Sequence of chain 1.I:
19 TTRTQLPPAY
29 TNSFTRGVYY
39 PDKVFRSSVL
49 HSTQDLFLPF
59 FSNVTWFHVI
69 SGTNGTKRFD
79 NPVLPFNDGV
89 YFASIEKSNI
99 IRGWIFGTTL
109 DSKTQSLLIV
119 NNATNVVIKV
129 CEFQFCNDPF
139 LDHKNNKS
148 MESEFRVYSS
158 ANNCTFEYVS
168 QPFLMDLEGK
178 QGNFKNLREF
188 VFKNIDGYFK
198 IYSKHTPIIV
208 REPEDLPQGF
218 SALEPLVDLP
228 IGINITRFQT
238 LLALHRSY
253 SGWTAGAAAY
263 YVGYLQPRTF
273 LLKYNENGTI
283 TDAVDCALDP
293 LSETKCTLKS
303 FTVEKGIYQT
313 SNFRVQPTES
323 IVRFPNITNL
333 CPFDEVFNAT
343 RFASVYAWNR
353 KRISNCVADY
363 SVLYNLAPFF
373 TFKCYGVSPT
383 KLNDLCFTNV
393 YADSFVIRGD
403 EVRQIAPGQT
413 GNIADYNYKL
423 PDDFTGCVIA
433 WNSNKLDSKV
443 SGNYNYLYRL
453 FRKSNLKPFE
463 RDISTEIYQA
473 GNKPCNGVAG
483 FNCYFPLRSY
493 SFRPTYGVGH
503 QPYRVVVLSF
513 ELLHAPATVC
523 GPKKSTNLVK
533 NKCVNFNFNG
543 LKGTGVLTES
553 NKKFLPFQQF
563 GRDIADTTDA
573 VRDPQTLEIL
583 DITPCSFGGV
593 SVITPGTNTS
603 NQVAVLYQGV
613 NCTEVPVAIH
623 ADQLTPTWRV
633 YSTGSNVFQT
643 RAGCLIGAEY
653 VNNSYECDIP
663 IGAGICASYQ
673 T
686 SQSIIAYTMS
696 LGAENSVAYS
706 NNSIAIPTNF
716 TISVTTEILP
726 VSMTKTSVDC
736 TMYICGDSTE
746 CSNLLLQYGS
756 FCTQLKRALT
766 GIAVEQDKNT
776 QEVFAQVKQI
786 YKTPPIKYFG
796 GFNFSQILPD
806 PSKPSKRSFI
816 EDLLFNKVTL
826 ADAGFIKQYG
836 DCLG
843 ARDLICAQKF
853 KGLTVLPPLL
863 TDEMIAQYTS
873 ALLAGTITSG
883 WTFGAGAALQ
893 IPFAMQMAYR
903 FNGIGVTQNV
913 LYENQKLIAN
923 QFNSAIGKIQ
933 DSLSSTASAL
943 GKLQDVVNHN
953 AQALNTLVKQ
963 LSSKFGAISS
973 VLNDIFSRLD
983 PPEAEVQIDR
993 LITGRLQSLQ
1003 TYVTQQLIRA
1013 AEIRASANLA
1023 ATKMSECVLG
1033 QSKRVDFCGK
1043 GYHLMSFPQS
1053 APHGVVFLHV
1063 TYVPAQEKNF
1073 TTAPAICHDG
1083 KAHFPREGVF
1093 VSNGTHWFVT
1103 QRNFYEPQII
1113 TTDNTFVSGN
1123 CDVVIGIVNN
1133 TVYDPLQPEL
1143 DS

The small molecule below binds the protein below.
Small molecule (SMILES): CC(=O)N[C@@H]1[C@@H](O)[C@H](O)[C@@H](CO)O[C@H]1O

Binding-site contacts:
Ligand atom C3 contacts residue ASN1071 of chain 1.I at 3.8 Å.
Ligand atom C8 contacts residue GLU1069 of chain 1.I at 3.7 Å.
Ligand atom O5 contacts residue ASN1071 of chain 1.I at 2.4 Å (h-bond).
Ligand atom C7 contacts residue ASN1071 of chain 1.I at 3.3 Å.
Ligand atom N2 contacts residue ASN1071 of chain 1.I at 2.9 Å (h-bond).
Ligand atom C2 contacts residue ASN1071 of chain 1.I at 2.5 Å.
Ligand atom C1 contacts residue ASN1071 of chain 1.I at 1.4 Å.
Ligand atom C8 contacts residue LYS1070 of chain 1.I at 3.8 Å.
Ligand atom C5 contacts residue ASN1071 of chain 1.I at 3.7 Å.
Ligand atom C4 contacts residue ASN1071 of chain 1.I at 4.2 Å.
Ligand atom C8 contacts residue ASN1071 of chain 1.I at 3.9 Å.
Ligand atom C5 contacts residue ALA703 of chain 1.I at 4.2 Å (hydrophobic).
Ligand atom O7 contacts residue ASN1071 of chain 1.I at 3.3 Å (h-bond).